Sequence of chain 1.E:
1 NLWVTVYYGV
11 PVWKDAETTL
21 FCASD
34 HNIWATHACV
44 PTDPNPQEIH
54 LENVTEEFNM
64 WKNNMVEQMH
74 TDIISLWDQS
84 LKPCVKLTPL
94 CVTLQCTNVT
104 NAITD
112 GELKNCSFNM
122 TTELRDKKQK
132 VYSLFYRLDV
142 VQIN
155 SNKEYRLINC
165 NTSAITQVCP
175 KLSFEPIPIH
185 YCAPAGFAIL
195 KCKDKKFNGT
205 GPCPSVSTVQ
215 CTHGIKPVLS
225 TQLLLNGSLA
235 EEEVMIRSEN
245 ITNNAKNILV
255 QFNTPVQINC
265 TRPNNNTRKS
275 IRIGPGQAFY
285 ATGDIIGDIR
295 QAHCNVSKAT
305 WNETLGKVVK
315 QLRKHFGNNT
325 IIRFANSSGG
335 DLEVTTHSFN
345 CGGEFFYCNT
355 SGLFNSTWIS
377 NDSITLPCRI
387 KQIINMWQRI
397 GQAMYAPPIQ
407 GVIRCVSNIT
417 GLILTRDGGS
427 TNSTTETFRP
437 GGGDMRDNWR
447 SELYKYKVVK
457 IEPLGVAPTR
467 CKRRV

A small-molecule ligand and the protein it binds are described below.
Small molecule (SMILES): CC(=O)N[C@H]1[C@H](O[C@H]2[C@H](O)[C@@H](NC(C)=O)CO[C@@H]2CO)O[C@H](CO)[C@@H](O)[C@@H]1O

Binding-site contacts:
Ligand atom C7 contacts residue ASN299 of chain 1.E at 4.0 Å.
Ligand atom C8 contacts residue NAG1 of chain 1.IA at 3.4 Å.
Ligand atom N2 contacts residue ASN263 of chain 1.E at 2.9 Å (h-bond).
Ligand atom C7 contacts residue NAG1 of chain 1.IA at 4.5 Å.
Ligand atom C8 contacts residue ASN263 of chain 1.E at 3.8 Å.
Ligand atom C1 contacts residue ARG410 of chain 1.E at 4.1 Å.
Ligand atom C7 contacts residue ASN263 of chain 1.E at 3.5 Å.
Ligand atom C4 contacts residue ASN263 of chain 1.E at 4.1 Å.
Ligand atom C1 contacts residue ASN263 of chain 1.E at 1.4 Å.
Ligand atom C5 contacts residue GLN261 of chain 1.E at 4.0 Å.
Ligand atom C2 contacts residue ASN263 of chain 1.E at 2.3 Å.
Ligand atom C6 contacts residue GLN261 of chain 1.E at 4.4 Å.
Ligand atom C3 contacts residue ASN263 of chain 1.E at 3.7 Å.
Ligand atom O7 contacts residue ASN299 of chain 1.E at 3.6 Å.
Ligand atom O7 contacts residue VAL300 of chain 1.E at 3.9 Å.
Ligand atom C8 contacts residue ASN299 of chain 1.E at 3.9 Å.
Ligand atom C6 contacts residue ARG410 of chain 1.E at 3.7 Å.
Ligand atom C1 contacts residue GLN261 of chain 1.E at 4.4 Å.
Ligand atom C5 contacts residue ARG410 of chain 1.E at 4.1 Å.
Ligand atom O6 contacts residue ARG410 of chain 1.E at 3.2 Å (salt-bridge).
Ligand atom O5 contacts residue ARG410 of chain 1.E at 3.2 Å (salt-bridge).
Ligand atom O5 contacts residue GLN261 of chain 1.E at 4.4 Å.
Ligand atom O7 contacts residue SER301 of chain 1.E at 4.0 Å.
Ligand atom O7 contacts residue ASN263 of chain 1.E at 4.3 Å.
Ligand atom C5 contacts residue ASN263 of chain 1.E at 3.5 Å.
Ligand atom O7 contacts residue SER379 of chain 1.E at 3.7 Å.
Ligand atom O5 contacts residue ASN263 of chain 1.E at 2.2 Å (h-bond).